Sequence of chain 1.C:
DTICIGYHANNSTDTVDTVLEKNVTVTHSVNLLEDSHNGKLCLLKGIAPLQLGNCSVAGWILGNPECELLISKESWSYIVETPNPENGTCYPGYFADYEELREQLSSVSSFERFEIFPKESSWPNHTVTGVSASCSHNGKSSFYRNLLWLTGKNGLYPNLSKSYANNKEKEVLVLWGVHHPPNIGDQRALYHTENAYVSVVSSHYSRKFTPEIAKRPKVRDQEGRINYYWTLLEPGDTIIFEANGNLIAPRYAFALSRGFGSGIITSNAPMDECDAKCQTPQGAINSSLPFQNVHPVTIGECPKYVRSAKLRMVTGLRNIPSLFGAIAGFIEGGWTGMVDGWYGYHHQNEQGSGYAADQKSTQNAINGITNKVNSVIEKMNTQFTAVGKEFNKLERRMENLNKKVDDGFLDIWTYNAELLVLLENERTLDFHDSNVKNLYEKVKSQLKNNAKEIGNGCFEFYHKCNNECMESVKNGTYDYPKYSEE

Binding-site contacts:
Ligand atom C3 contacts residue ASN164 of chain 1.C at 3.8 Å.
Ligand atom C5 contacts residue TYR202 of chain 1.C at 4.4 Å (hydrophobic).
Ligand atom N2 contacts residue ASN164 of chain 1.C at 2.9 Å (h-bond).
Ligand atom C6 contacts residue TYR202 of chain 1.C at 3.5 Å (hydrophobic).
Ligand atom C5 contacts residue ASN164 of chain 1.C at 3.7 Å.
Ligand atom O6 contacts residue TYR202 of chain 1.C at 3.1 Å (h-bond).
Ligand atom O7 contacts residue ASN164 of chain 1.C at 3.0 Å (h-bond).
Ligand atom C1 contacts residue ASN164 of chain 1.C at 1.4 Å.
Ligand atom C2 contacts residue ASN164 of chain 1.C at 2.4 Å.
Ligand atom O5 contacts residue TYR202 of chain 1.C at 3.7 Å.
Ligand atom O5 contacts residue ASN164 of chain 1.C at 2.4 Å (h-bond).
Ligand atom C8 contacts residue ASN164 of chain 1.C at 4.2 Å.
Ligand atom C7 contacts residue ASN164 of chain 1.C at 3.1 Å.
Ligand atom C4 contacts residue ASN164 of chain 1.C at 4.2 Å.

A small-molecule ligand and the protein it binds are described below.
Small molecule (SMILES): CC(=O)N[C@@H]1[C@@H](O)[C@H](O)[C@@H](CO)O[C@H]1O